Binding-site contacts:
Ligand atom O5 contacts residue GLU385 of chain 1.A at 3.0 Å (salt-bridge).
Ligand atom O6 contacts residue MET355 of chain 1.A at 3.6 Å.
Ligand atom C3 contacts residue TRP442 of chain 1.A at 3.8 Å (hydrophobic).
Ligand atom O6 contacts residue GLU441 of chain 1.A at 2.6 Å (salt-bridge).
Ligand atom O5 contacts residue TYR314 of chain 1.A at 3.0 Å (h-bond).
Ligand atom C1 contacts residue TYR314 of chain 1.A at 3.8 Å (hydrophobic).
Ligand atom O5 contacts residue GOL1 of chain 1.L at 3.8 Å.
Ligand atom C1 contacts residue GLU171 of chain 1.A at 3.3 Å.
Ligand atom O3 contacts residue GLN23 of chain 1.A at 2.6 Å (h-bond).
Ligand atom C3 contacts residue GLN23 of chain 1.A at 3.8 Å.
Ligand atom C4 contacts residue GLU441 of chain 1.A at 3.5 Å.
Ligand atom O6 contacts residue GOL1 of chain 1.L at 2.9 Å (h-bond).
Ligand atom C3 contacts residue TRP434 of chain 1.A at 3.8 Å (hydrophobic).
Ligand atom O2 contacts residue ASN312 of chain 1.A at 3.5 Å (h-bond).
Ligand atom C6 contacts residue GLU441 of chain 1.A at 3.4 Å.
Ligand atom O3 contacts residue HIS125 of chain 1.A at 2.9 Å (h-bond).
Ligand atom O6 contacts residue PHE450 of chain 1.A at 3.8 Å.
Ligand atom C2 contacts residue GLU171 of chain 1.A at 3.6 Å.
Ligand atom O4 contacts residue TRP442 of chain 1.A at 3.8 Å.
Ligand atom C2 contacts residue GLU385 of chain 1.A at 3.2 Å.
Ligand atom O3 contacts residue TRP442 of chain 1.A at 2.8 Å (h-bond).
Ligand atom O1 contacts residue ASN312 of chain 1.A at 3.8 Å.
Ligand atom C5 contacts residue GLU385 of chain 1.A at 3.4 Å.
Ligand atom C5 contacts residue TYR314 of chain 1.A at 3.2 Å (hydrophobic).
Ligand atom O2 contacts residue GLU171 of chain 1.A at 3.5 Å (salt-bridge).
Ligand atom O2 contacts residue ASN170 of chain 1.A at 2.9 Å (h-bond).
Ligand atom C6 contacts residue TYR314 of chain 1.A at 3.7 Å (hydrophobic).
Ligand atom O4 contacts residue GLN23 of chain 1.A at 2.9 Å (h-bond).
Ligand atom C1 contacts residue GLU385 of chain 1.A at 2.8 Å.
Ligand atom O1 contacts residue TYR314 of chain 1.A at 3.4 Å.
Ligand atom C6 contacts residue PHE450 of chain 1.A at 3.4 Å (hydrophobic).
Ligand atom O2 contacts residue HIS125 of chain 1.A at 3.3 Å (h-bond).
Ligand atom C3 contacts residue GLU385 of chain 1.A at 3.4 Å.
Ligand atom O3 contacts residue TRP434 of chain 1.A at 3.8 Å.
Ligand atom O2 contacts residue GLU385 of chain 1.A at 2.6 Å (salt-bridge).
Ligand atom O1 contacts residue GLU385 of chain 1.A at 3.1 Å (salt-bridge).
Ligand atom O1 contacts residue GLU171 of chain 1.A at 2.3 Å (salt-bridge).
Ligand atom C5 contacts residue TRP434 of chain 1.A at 3.7 Å (hydrophobic).
Ligand atom O4 contacts residue GLU441 of chain 1.A at 2.6 Å (salt-bridge).
Ligand atom O4 contacts residue TRP434 of chain 1.A at 3.1 Å.

Sequence of chain 1.A:
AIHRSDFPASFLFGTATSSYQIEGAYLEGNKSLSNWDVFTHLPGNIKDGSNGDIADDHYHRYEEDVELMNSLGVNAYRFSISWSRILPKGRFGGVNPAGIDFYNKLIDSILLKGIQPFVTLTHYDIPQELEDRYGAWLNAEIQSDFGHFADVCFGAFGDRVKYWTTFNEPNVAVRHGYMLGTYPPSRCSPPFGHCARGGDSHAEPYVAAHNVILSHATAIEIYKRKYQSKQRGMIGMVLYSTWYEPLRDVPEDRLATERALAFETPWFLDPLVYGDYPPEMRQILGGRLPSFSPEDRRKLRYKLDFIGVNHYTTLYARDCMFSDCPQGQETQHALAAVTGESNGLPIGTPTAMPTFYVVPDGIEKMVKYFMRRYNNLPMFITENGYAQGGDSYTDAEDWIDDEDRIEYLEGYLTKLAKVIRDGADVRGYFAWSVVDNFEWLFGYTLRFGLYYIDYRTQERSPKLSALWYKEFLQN

This protein binds this small molecule.
Small molecule (SMILES): O=C1O[C@H](CO)[C@@H](O)[C@H](O)[C@H]1O